Binding-site contacts:
Ligand atom C4 contacts residue VAL1 of chain 2.C at 4.2 Å (hydrophobic).
Ligand atom C7 contacts residue THR134 of chain 2.C at 3.6 Å.
Ligand atom C4 contacts residue SER131 of chain 2.C at 4.3 Å.
Ligand atom C5 contacts residue ALA130 of chain 2.C at 3.8 Å (hydrophobic).
Ligand atom C6 contacts residue LYS127 of chain 2.C at 4.1 Å.
Ligand atom O3 contacts residue SER131 of chain 2.C at 3.5 Å (h-bond).
Ligand atom C6 contacts residue VAL1 of chain 2.C at 3.5 Å (hydrophobic).
Ligand atom C1 contacts residue LYS127 of chain 2.C at 4.2 Å.
Ligand atom O3 contacts residue VAL1 of chain 2.C at 3.1 Å (h-bond).
Ligand atom O8 contacts residue SER131 of chain 2.C at 3.9 Å.
Ligand atom C6 contacts residue SER131 of chain 2.C at 4.4 Å.
Ligand atom C4 contacts residue ALA130 of chain 2.C at 4.0 Å (hydrophobic).
Ligand atom C2 contacts residue LEU2 of chain 2.C at 4.5 Å (hydrophobic).
Ligand atom C2 contacts residue SER131 of chain 2.C at 3.6 Å.
Ligand atom C2 contacts residue LYS127 of chain 2.C at 4.3 Å.
Ligand atom C1 contacts residue SER131 of chain 2.C at 3.6 Å.
Ligand atom C1 contacts residue VAL1 of chain 2.C at 1.4 Å (hydrophobic).
Ligand atom C1 contacts residue LEU2 of chain 2.C at 3.5 Å (hydrophobic).
Ligand atom O8 contacts residue THR134 of chain 2.C at 2.6 Å (h-bond).
Ligand atom O8 contacts residue ALA130 of chain 2.C at 3.6 Å (h-bond).
Ligand atom C7 contacts residue ALA130 of chain 2.C at 4.0 Å (hydrophobic).
Ligand atom C7 contacts residue SER131 of chain 2.C at 4.4 Å.
Ligand atom C2 contacts residue VAL1 of chain 2.C at 2.5 Å (hydrophobic).

Sequence of chain 2.C:
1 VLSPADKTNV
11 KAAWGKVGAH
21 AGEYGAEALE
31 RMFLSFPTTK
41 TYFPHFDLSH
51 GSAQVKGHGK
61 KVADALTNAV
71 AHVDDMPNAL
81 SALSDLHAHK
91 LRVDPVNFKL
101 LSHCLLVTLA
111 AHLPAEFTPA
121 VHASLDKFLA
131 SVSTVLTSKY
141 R

The protein below binds the small molecule below.
Small molecule (SMILES): O=Cc1ccc(CO)o1